The small molecule below binds the protein below.
Small molecule (SMILES): CC(=O)N[C@@H]1[C@@H](O)[C@H](O)[C@@H](CO)O[C@H]1O

Binding-site contacts:
Ligand atom N2 contacts residue ARG125 of chain 2.E at 3.4 Å (salt-bridge).
Ligand atom O4 contacts residue ASN238 of chain 2.E at 3.9 Å.
Ligand atom C1 contacts residue ARG125 of chain 2.E at 4.4 Å.
Ligand atom N2 contacts residue ASN238 of chain 2.E at 3.2 Å (h-bond).
Ligand atom C1 contacts residue ASN238 of chain 2.E at 1.4 Å.
Ligand atom O7 contacts residue ASN238 of chain 2.E at 3.0 Å (h-bond).
Ligand atom C7 contacts residue ARG125 of chain 2.E at 3.6 Å.
Ligand atom C8 contacts residue ARG125 of chain 2.E at 4.1 Å.
Ligand atom C3 contacts residue ASN238 of chain 2.E at 3.2 Å.
Ligand atom O5 contacts residue ASN238 of chain 2.E at 2.4 Å (h-bond).
Ligand atom C4 contacts residue ASN238 of chain 2.E at 3.8 Å.
Ligand atom C7 contacts residue ASN238 of chain 2.E at 3.5 Å.
Ligand atom O3 contacts residue ASN238 of chain 2.E at 4.4 Å.
Ligand atom C2 contacts residue ASN238 of chain 2.E at 2.8 Å.
Ligand atom O7 contacts residue ARG125 of chain 2.E at 3.9 Å.
Ligand atom C5 contacts residue ASN238 of chain 2.E at 3.4 Å.
Ligand atom C2 contacts residue ARG125 of chain 2.E at 4.3 Å.

Sequence of chain 2.E:
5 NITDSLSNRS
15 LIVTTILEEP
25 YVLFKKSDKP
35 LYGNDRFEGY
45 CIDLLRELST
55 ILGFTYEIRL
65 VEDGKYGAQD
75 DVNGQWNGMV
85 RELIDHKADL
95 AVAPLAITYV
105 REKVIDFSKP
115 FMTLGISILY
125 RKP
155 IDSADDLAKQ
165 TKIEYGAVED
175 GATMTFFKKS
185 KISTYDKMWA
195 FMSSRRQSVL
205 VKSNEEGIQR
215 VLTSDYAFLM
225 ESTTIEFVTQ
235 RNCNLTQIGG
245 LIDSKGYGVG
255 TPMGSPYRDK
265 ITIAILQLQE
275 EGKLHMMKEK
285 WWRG